Binding-site contacts:
Ligand atom O6 contacts residue THR736 of chain 1.A at 3.7 Å.
Ligand atom C5 contacts residue ASN734 of chain 1.A at 3.1 Å.
Ligand atom C2 contacts residue ASN734 of chain 1.A at 2.8 Å.
Ligand atom C1 contacts residue ASN734 of chain 1.A at 1.8 Å.
Ligand atom C7 contacts residue LEU755 of chain 1.A at 3.7 Å (hydrophobic).
Ligand atom O7 contacts residue ASN734 of chain 1.A at 3.6 Å (h-bond).
Ligand atom N2 contacts residue ASN734 of chain 1.A at 3.8 Å.
Ligand atom O7 contacts residue PRO765 of chain 1.A at 3.7 Å.
Ligand atom C4 contacts residue ASN734 of chain 1.A at 3.8 Å.
Ligand atom C8 contacts residue LEU755 of chain 1.A at 3.6 Å (hydrophobic).
Ligand atom C1 contacts residue THR736 of chain 1.A at 3.9 Å.
Ligand atom O5 contacts residue THR736 of chain 1.A at 2.7 Å (h-bond).
Ligand atom C6 contacts residue ASN734 of chain 1.A at 3.8 Å.
Ligand atom C3 contacts residue ASN734 of chain 1.A at 3.9 Å.
Ligand atom C6 contacts residue THR736 of chain 1.A at 2.7 Å.
Ligand atom C5 contacts residue THR736 of chain 1.A at 3.2 Å.
Ligand atom O7 contacts residue LEU755 of chain 1.A at 3.4 Å.
Ligand atom O5 contacts residue ASN734 of chain 1.A at 1.7 Å (h-bond).
Ligand atom C7 contacts residue ASN734 of chain 1.A at 4.0 Å.

A protein and the small-molecule ligand that binds it are described below.
Small molecule (SMILES): CC(=O)N[C@@H]1[C@@H](O)[C@H](O)[C@@H](CO)O[C@H]1O

Sequence of chain 1.A:
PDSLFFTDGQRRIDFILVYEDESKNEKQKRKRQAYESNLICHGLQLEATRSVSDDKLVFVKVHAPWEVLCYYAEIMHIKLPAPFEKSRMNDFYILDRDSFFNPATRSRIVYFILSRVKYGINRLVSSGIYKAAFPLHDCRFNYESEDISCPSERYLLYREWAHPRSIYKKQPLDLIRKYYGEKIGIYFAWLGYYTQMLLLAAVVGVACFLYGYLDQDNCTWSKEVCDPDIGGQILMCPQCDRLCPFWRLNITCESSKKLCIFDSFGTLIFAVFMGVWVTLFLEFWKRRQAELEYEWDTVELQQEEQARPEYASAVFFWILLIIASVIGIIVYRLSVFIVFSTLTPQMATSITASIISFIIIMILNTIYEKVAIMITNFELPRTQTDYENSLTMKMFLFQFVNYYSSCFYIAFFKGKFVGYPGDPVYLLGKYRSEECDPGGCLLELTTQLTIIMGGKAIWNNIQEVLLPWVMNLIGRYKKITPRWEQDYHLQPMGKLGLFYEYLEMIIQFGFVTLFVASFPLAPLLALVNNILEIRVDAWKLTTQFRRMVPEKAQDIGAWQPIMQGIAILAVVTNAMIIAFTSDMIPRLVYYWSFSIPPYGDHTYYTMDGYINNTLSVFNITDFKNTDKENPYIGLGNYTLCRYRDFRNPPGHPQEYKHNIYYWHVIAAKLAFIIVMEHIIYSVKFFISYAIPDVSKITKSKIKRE